Sequence of chain 1.A:
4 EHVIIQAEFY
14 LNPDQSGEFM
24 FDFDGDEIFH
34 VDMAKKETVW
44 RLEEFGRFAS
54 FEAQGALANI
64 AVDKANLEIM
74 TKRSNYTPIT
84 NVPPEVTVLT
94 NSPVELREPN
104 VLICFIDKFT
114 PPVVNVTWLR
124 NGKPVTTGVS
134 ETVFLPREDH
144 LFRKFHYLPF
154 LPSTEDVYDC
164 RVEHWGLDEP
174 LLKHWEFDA

Sequence of chain 1.B:
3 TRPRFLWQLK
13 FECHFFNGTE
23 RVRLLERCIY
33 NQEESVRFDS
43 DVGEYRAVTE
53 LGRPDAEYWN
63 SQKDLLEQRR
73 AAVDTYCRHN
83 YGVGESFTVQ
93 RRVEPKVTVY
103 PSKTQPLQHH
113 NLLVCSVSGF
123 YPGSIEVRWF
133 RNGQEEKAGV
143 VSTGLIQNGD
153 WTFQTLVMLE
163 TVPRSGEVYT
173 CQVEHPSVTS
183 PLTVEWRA

Binding-site contacts:
Ligand atom CE2 contacts residue ALA52 of chain 1.A at 3.4 Å (hydrophobic).
Ligand atom CB contacts residue SER53 of chain 1.A at 3.1 Å.
Ligand atom CB contacts residue GLN9 of chain 1.A at 3.0 Å.
Ligand atom CG2 contacts residue LEU11 of chain 1.B at 3.0 Å (hydrophobic).
Ligand atom CA contacts residue SER53 of chain 1.A at 3.4 Å.
Ligand atom OG1 contacts residue VAL65 of chain 1.A at 3.2 Å.
Ligand atom O contacts residue HIS81 of chain 1.B at 2.7 Å (h-bond).
Ligand atom O contacts residue GLN9 of chain 1.A at 2.9 Å (h-bond).
Ligand atom O contacts residue ASN82 of chain 1.B at 3.2 Å (h-bond).
Ligand atom N contacts residue ASN62 of chain 1.A at 3.0 Å (h-bond).
Ligand atom OH contacts residue PHE89 of chain 1.B at 3.4 Å.
Ligand atom CB contacts residue TYR60 of chain 1.B at 3.3 Å (hydrophobic).
Ligand atom CA contacts residue TYR60 of chain 1.B at 3.2 Å (hydrophobic).
Ligand atom O contacts residue VAL85 of chain 1.B at 3.3 Å.
Ligand atom CG contacts residue PHE13 of chain 1.B at 3.2 Å (hydrophobic).
Ligand atom CB contacts residue PHE54 of chain 1.A at 3.4 Å (hydrophobic).
Ligand atom O contacts residue ASN69 of chain 1.A at 2.8 Å (h-bond).
Ligand atom CG contacts residue PHE51 of chain 1.A at 3.3 Å (hydrophobic).
Ligand atom OE1 contacts residue TYR78 of chain 1.B at 2.8 Å.
Ligand atom CA contacts residue ASN62 of chain 1.A at 3.2 Å.
Ligand atom CG2 contacts residue GLU11 of chain 1.A at 3.2 Å.
Ligand atom CD contacts residue PHE51 of chain 1.A at 3.4 Å (hydrophobic).
Ligand atom N contacts residue ASN82 of chain 1.B at 3.0 Å (h-bond).
Ligand atom CG2 contacts residue ASN62 of chain 1.A at 3.0 Å.
Ligand atom O contacts residue SER53 of chain 1.A at 3.4 Å (h-bond).
Ligand atom N contacts residue ASP57 of chain 1.B at 3.0 Å (salt-bridge).
Ligand atom OG1 contacts residue ASN62 of chain 1.A at 3.1 Å (h-bond).
Ligand atom O contacts residue ARG76 of chain 1.A at 3.2 Å (salt-bridge).
Ligand atom NZ contacts residue ASN62 of chain 1.A at 2.5 Å (h-bond).
Ligand atom N contacts residue SER53 of chain 1.A at 3.4 Å (h-bond).
Ligand atom CD2 contacts residue SER53 of chain 1.A at 3.0 Å.
Ligand atom CA contacts residue GLN9 of chain 1.A at 3.3 Å.
Ligand atom C contacts residue GLN9 of chain 1.A at 3.3 Å.
Ligand atom N contacts residue GLN9 of chain 1.A at 2.5 Å (h-bond).
Ligand atom CG contacts residue ASN69 of chain 1.A at 2.9 Å.
Ligand atom O contacts residue TYR78 of chain 1.B at 3.3 Å.
Ligand atom O contacts residue ASN62 of chain 1.A at 2.8 Å (h-bond).
Ligand atom O contacts residue ARG71 of chain 1.B at 2.9 Å (salt-bridge).
Ligand atom CD2 contacts residue ASN69 of chain 1.A at 3.4 Å.
Ligand atom O contacts residue ALA52 of chain 1.A at 3.4 Å.

A small-molecule ligand and the protein it binds are described below.
Small molecule (SMILES): CC(C)C[C@H](NC(=O)[C@H](CCCCN)NC(=O)[C@H](CC(C)C)NC(=O)[C@@H](NC(=O)[C@H](CC(N)=O)NC(=O)[C@H](CCC(N)=O)NC(=O)[C@H](CCCCN)NC(=O)[C@@H](NC(=O)[C@H](Cc1ccc(O)cc1)NC(=O)[C@H](CCCCN)NC(=O)[C@@H]1CCCN1)C(C)C)[C@@H](C)O)C(=O)N[C@@H](C)C(=O)N[C@H](C(=O)O)[C@@H](C)O